Sequence of chain 1.A:
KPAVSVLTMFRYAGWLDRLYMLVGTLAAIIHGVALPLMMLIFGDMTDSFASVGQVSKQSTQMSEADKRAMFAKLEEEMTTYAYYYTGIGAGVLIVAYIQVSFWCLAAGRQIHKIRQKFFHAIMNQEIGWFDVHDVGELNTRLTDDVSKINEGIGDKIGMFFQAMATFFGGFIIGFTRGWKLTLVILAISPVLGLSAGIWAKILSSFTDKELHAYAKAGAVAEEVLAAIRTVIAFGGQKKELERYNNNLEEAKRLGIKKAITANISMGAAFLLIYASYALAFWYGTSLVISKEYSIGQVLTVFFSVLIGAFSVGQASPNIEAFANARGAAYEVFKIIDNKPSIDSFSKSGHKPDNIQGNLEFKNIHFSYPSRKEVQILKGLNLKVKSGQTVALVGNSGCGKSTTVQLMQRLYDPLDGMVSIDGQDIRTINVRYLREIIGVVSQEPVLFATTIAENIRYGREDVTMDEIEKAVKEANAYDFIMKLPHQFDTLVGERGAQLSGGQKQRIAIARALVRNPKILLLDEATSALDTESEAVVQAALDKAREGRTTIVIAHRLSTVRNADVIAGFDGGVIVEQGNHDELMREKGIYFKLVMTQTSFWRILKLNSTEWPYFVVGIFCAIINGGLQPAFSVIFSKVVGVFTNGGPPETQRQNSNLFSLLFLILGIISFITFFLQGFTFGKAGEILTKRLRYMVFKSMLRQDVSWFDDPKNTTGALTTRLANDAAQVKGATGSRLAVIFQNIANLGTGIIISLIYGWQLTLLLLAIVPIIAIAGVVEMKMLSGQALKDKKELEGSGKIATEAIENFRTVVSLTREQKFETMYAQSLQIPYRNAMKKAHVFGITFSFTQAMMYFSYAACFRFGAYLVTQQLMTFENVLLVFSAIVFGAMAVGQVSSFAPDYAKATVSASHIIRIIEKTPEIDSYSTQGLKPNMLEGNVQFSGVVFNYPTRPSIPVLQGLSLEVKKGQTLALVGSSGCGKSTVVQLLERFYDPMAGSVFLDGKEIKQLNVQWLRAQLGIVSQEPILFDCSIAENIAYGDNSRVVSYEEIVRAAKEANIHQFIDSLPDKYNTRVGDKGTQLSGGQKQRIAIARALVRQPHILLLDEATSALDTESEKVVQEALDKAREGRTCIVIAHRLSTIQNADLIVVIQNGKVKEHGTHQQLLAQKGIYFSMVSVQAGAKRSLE

Sequence of chain 1.C:
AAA

Binding-site contacts:
Ligand atom CB contacts residue ILE302 of chain 1.A at 4.0 Å (hydrophobic).
Ligand atom CB contacts residue TYR303 of chain 1.A at 3.3 Å (hydrophobic).
Ligand atom N contacts residue ILE302 of chain 1.A at 4.3 Å.
Ligand atom SE2 contacts residue GLN986 of chain 1.A at 3.8 Å.
Ligand atom C09 contacts residue 30F1 of chain 1.C at 3.4 Å.
Ligand atom SE2 contacts residue PHE299 of chain 1.A at 4.5 Å.
Ligand atom N contacts residue PHE299 of chain 1.A at 3.3 Å.
Ligand atom CB contacts residue LEU221 of chain 1.A at 3.5 Å (hydrophobic).
Ligand atom CA contacts residue PHE299 of chain 1.A at 3.6 Å (hydrophobic).
Ligand atom C contacts residue PHE299 of chain 1.A at 3.5 Å (hydrophobic).
Ligand atom C contacts residue ALA6 of chain 1.C at 3.8 Å (hydrophobic).
Ligand atom SE2 contacts residue PHE339 of chain 1.A at 3.8 Å.
Ligand atom CB contacts residue TRP228 of chain 1.A at 3.4 Å (hydrophobic).
Ligand atom CA contacts residue PHE299 of chain 1.A at 4.0 Å (hydrophobic).
Ligand atom CA contacts residue ALA6 of chain 1.C at 4.2 Å (hydrophobic).
Ligand atom O contacts residue ALA6 of chain 1.C at 2.8 Å.
Ligand atom N contacts residue ILE302 of chain 1.A at 4.4 Å.
Ligand atom SE2 contacts residue 30F1 of chain 1.C at 3.8 Å.
Ligand atom CA contacts residue TYR303 of chain 1.A at 4.1 Å (hydrophobic).
Ligand atom C09 contacts residue PHE299 of chain 1.A at 4.1 Å (hydrophobic).
Ligand atom CB contacts residue PHE299 of chain 1.A at 3.6 Å (hydrophobic).
Ligand atom C09 contacts residue GLN986 of chain 1.A at 4.3 Å.
Ligand atom CA contacts residue TRP228 of chain 1.A at 3.6 Å (hydrophobic).
Ligand atom C contacts residue PHE339 of chain 1.A at 4.0 Å (hydrophobic).
Ligand atom O contacts residue TRP228 of chain 1.A at 3.9 Å.
Ligand atom C contacts residue PHE299 of chain 1.A at 3.9 Å (hydrophobic).
Ligand atom SE2 contacts residue TRP228 of chain 1.A at 4.2 Å.
Ligand atom C09 contacts residue ALA6 of chain 1.C at 3.4 Å (hydrophobic).
Ligand atom O contacts residue PHE339 of chain 1.A at 4.5 Å.
Ligand atom CA contacts residue 30F1 of chain 1.C at 4.2 Å.
Ligand atom CA contacts residue PHE339 of chain 1.A at 3.4 Å (hydrophobic).
Ligand atom O contacts residue PHE299 of chain 1.A at 4.3 Å.
Ligand atom CB contacts residue PHE339 of chain 1.A at 3.2 Å (hydrophobic).
Ligand atom O contacts residue GLN721 of chain 1.A at 4.2 Å.
Ligand atom N contacts residue PHE299 of chain 1.A at 3.7 Å.
Ligand atom SE2 contacts residue ALA6 of chain 1.C at 4.5 Å.
Ligand atom SE2 contacts residue PHE724 of chain 1.A at 4.1 Å.
Ligand atom C contacts residue TRP228 of chain 1.A at 4.3 Å (hydrophobic).

A small-molecule ligand and the protein it binds are described below.
Small molecule (SMILES): C[C@@H]1NC(=O)c2c[se]c(n2)[C@H](C)NC(=O)c2c[se]c(n2)[C@H](C)NC(=O)c2c[se]c1n2